This protein binds this small molecule.
Small molecule (SMILES): Cn1cc[nH+]c1

Binding-site contacts:
Ligand atom C5 contacts residue HIS97 of chain 1.A at 4.0 Å.
Ligand atom C4 contacts residue SER92 of chain 1.A at 3.4 Å.
Ligand atom C4 contacts residue HIS97 of chain 1.A at 3.6 Å.
Ligand atom C4 contacts residue LEU89 of chain 1.A at 3.9 Å (hydrophobic).
Ligand atom C2 contacts residue HEM1 of chain 1.B at 2.9 Å.
Ligand atom C2 contacts residue ILE99 of chain 1.A at 4.4 Å (hydrophobic).
Ligand atom C5 contacts residue GLY93 of chain 1.A at 4.0 Å.
Ligand atom N1 contacts residue SER92 of chain 1.A at 4.3 Å.
Ligand atom C5 contacts residue LEU89 of chain 1.A at 3.5 Å (hydrophobic).
Ligand atom CM1 contacts residue LEU89 of chain 1.A at 3.4 Å (hydrophobic).
Ligand atom N3 contacts residue HIS97 of chain 1.A at 4.3 Å.
Ligand atom N1 contacts residue GLY93 of chain 1.A at 4.3 Å.
Ligand atom C5 contacts residue HEM1 of chain 1.B at 3.8 Å.
Ligand atom CM1 contacts residue TYR146 of chain 1.A at 3.7 Å (hydrophobic).
Ligand atom N1 contacts residue LEU89 of chain 1.A at 3.9 Å.
Ligand atom N3 contacts residue HEM1 of chain 1.B at 2.1 Å.
Ligand atom CM1 contacts residue GLY93 of chain 1.A at 4.1 Å.
Ligand atom C4 contacts residue HEM1 of chain 1.B at 3.0 Å.
Ligand atom C5 contacts residue SER92 of chain 1.A at 3.0 Å.
Ligand atom N1 contacts residue HEM1 of chain 1.B at 4.1 Å.
Ligand atom N3 contacts residue LEU89 of chain 1.A at 4.4 Å.
Ligand atom C2 contacts residue LEU89 of chain 1.A at 4.4 Å (hydrophobic).

Sequence of chain 1.A:
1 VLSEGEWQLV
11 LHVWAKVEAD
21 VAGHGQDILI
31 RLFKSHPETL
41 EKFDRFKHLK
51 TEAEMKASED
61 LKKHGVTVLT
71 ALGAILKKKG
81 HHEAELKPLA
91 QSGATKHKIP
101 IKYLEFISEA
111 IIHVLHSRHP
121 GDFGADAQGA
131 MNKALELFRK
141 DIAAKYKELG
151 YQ